Binding-site contacts:
Ligand atom C3 contacts residue GLY81 of chain 1.A at 4.5 Å.
Ligand atom C3 contacts residue MET77 of chain 1.A at 3.5 Å (hydrophobic).
Ligand atom C3 contacts residue HIS135 of chain 1.A at 3.8 Å.
Ligand atom O contacts residue GLY81 of chain 1.A at 3.7 Å.
Ligand atom S contacts residue GLU83 of chain 1.A at 4.2 Å.
Ligand atom O contacts residue ALA82 of chain 1.A at 3.1 Å (h-bond).
Ligand atom S contacts residue GLY81 of chain 1.A at 4.2 Å.
Ligand atom O1 contacts residue GLU83 of chain 1.A at 4.4 Å.
Ligand atom C contacts residue ILE145 of chain 1.A at 4.5 Å (hydrophobic).
Ligand atom C2 contacts residue HIS135 of chain 1.A at 3.4 Å.
Ligand atom O1 contacts residue GLY81 of chain 1.A at 3.8 Å.
Ligand atom C1 contacts residue GLU83 of chain 1.A at 3.7 Å.
Ligand atom O1 contacts residue MET77 of chain 1.A at 3.5 Å.
Ligand atom O2 contacts residue MET77 of chain 1.A at 3.5 Å.
Ligand atom O2 contacts residue HIS135 of chain 1.A at 2.8 Å (h-bond).
Ligand atom O contacts residue GLU83 of chain 1.A at 3.1 Å (salt-bridge).
Ligand atom O1 contacts residue ALA82 of chain 1.A at 2.9 Å (h-bond).
Ligand atom C contacts residue GLU83 of chain 1.A at 3.7 Å.
Ligand atom S contacts residue MET77 of chain 1.A at 4.3 Å.
Ligand atom S contacts residue ALA82 of chain 1.A at 3.5 Å (h-bond).

A protein and the small-molecule ligand that binds it are described below.
Small molecule (SMILES): O=S1(=O)CC[C@@H](O)C1

Sequence of chain 1.A:
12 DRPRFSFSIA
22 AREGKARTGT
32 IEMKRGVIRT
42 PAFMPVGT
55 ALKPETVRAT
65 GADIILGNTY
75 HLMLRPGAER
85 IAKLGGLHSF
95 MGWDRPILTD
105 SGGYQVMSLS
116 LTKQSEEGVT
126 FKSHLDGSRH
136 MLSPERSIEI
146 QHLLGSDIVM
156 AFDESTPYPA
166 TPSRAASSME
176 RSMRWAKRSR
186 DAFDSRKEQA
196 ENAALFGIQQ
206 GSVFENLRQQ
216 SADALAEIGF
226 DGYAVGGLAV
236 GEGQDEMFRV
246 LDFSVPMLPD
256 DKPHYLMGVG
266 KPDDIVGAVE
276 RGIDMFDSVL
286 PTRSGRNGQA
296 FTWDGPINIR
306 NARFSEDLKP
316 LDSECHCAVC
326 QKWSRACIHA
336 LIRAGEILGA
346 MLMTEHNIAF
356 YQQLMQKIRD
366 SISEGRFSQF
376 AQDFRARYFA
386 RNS